The small molecule below binds the protein below.
Small molecule (SMILES): O=C(CO)[C@@H](O)[C@H](O)[C@H](O)COP(=O)(O)O

Sequence of chain 1.D:
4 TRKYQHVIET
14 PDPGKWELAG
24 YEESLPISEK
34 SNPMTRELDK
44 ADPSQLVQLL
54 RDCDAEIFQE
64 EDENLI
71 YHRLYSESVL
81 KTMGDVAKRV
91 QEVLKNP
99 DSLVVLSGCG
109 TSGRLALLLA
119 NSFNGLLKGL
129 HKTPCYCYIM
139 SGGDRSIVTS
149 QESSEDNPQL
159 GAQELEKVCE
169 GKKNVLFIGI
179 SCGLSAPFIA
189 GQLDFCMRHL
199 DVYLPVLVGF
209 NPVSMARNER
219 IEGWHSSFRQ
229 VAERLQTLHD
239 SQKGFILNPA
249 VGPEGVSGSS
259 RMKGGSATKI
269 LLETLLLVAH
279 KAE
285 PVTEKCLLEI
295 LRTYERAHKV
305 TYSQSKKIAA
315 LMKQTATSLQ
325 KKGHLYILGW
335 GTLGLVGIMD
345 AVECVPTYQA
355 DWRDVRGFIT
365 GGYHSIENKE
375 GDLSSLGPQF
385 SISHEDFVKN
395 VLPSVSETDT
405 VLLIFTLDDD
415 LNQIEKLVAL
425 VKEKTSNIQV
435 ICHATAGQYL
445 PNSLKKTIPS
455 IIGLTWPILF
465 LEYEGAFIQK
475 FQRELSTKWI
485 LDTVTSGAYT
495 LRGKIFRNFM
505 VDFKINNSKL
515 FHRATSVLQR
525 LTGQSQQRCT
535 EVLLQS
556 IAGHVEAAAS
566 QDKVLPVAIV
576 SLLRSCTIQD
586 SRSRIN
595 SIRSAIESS

Binding-site contacts:
Ligand atom O3P contacts residue SER179 of chain 1.D at 3.0 Å (h-bond).
Ligand atom C5 contacts residue GLU153 of chain 1.D at 3.8 Å.
Ligand atom O3 contacts residue THR109 of chain 1.D at 3.6 Å (h-bond).
Ligand atom P contacts residue CYS180 of chain 1.D at 3.9 Å.
Ligand atom O5 contacts residue LYS513 of chain 1.D at 2.3 Å (salt-bridge).
Ligand atom O3P contacts residue SER183 of chain 1.D at 3.2 Å (h-bond).
Ligand atom O1 contacts residue SER258 of chain 1.D at 4.0 Å.
Ligand atom O2 contacts residue GLU347 of chain 1.D at 3.2 Å (salt-bridge).
Ligand atom O2P contacts residue SER258 of chain 1.D at 3.5 Å (h-bond).
Ligand atom P contacts residue SER179 of chain 1.D at 3.8 Å.
Ligand atom C5 contacts residue LYS513 of chain 1.D at 3.7 Å.
Ligand atom O3P contacts residue GLY181 of chain 1.D at 3.6 Å (h-bond).
Ligand atom C4 contacts residue CYS107 of chain 1.D at 3.6 Å (hydrophobic).
Ligand atom O6 contacts residue LYS513 of chain 1.D at 4.0 Å.
Ligand atom O6 contacts residue GLU153 of chain 1.D at 3.7 Å.
Ligand atom O4 contacts residue SER110 of chain 1.D at 3.7 Å.
Ligand atom O1 contacts residue ARG259 of chain 1.D at 3.2 Å.
Ligand atom O2P contacts residue LYS513 of chain 1.D at 3.2 Å (salt-bridge).
Ligand atom O4 contacts residue THR109 of chain 1.D at 3.6 Å (h-bond).
Ligand atom O1 contacts residue THR351 of chain 1.D at 3.8 Å.
Ligand atom O3 contacts residue GLY108 of chain 1.D at 3.2 Å.
Ligand atom O1P contacts residue CYS180 of chain 1.D at 2.5 Å (h-bond).
Ligand atom O3P contacts residue ALA184 of chain 1.D at 3.9 Å.
Ligand atom O2P contacts residue GLY181 of chain 1.D at 3.8 Å.
Ligand atom C1 contacts residue GLU347 of chain 1.D at 3.9 Å.
Ligand atom O3 contacts residue CYS107 of chain 1.D at 3.4 Å (h-bond).
Ligand atom O1P contacts residue GLY181 of chain 1.D at 3.1 Å (h-bond).
Ligand atom C2 contacts residue SER258 of chain 1.D at 4.1 Å.
Ligand atom O3 contacts residue GLU347 of chain 1.D at 3.8 Å.
Ligand atom C4 contacts residue SER258 of chain 1.D at 4.0 Å.
Ligand atom O1P contacts residue SER179 of chain 1.D at 3.2 Å.
Ligand atom C5 contacts residue CYS107 of chain 1.D at 3.8 Å (hydrophobic).
Ligand atom C6 contacts residue CYS107 of chain 1.D at 3.9 Å (hydrophobic).
Ligand atom O2 contacts residue THR109 of chain 1.D at 3.0 Å (h-bond).
Ligand atom P contacts residue GLY181 of chain 1.D at 3.7 Å.
Ligand atom C2 contacts residue GLU347 of chain 1.D at 3.7 Å.
Ligand atom O1 contacts residue GLU347 of chain 1.D at 3.3 Å (salt-bridge).
Ligand atom O3P contacts residue LEU182 of chain 1.D at 3.8 Å.
Ligand atom O4 contacts residue CYS107 of chain 1.D at 2.6 Å (h-bond).
Ligand atom O5 contacts residue GLU153 of chain 1.D at 3.6 Å (salt-bridge).